Sequence of chain 1.A:
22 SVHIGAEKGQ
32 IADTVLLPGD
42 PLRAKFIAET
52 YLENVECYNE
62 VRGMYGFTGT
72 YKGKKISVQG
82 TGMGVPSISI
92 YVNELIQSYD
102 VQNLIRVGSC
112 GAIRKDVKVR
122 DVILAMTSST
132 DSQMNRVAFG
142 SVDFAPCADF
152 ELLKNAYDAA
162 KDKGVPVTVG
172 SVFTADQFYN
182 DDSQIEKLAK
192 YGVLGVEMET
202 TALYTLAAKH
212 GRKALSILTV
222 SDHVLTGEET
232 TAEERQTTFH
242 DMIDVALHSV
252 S

Binding-site contacts:
Ligand atom C8 contacts residue VAL197 of chain 1.A at 4.0 Å (hydrophobic).
Ligand atom C2' contacts residue PO41 of chain 1.C at 3.9 Å.
Ligand atom O3' contacts residue GLU200 of chain 1.A at 2.7 Å (salt-bridge).
Ligand atom C1' contacts residue SER110 of chain 1.A at 3.3 Å.
Ligand atom C2 contacts residue VAL197 of chain 1.A at 3.6 Å (hydrophobic).
Ligand atom O3' contacts residue MET84 of chain 1.A at 3.8 Å.
Ligand atom C6 contacts residue PHE179 of chain 1.A at 3.7 Å (hydrophobic).
Ligand atom N2 contacts residue MET199 of chain 1.A at 3.6 Å.
Ligand atom C2' contacts residue MET199 of chain 1.A at 3.7 Å (hydrophobic).
Ligand atom N3 contacts residue VAL197 of chain 1.A at 3.5 Å (h-bond).
Ligand atom C1' contacts residue VAL197 of chain 1.A at 3.7 Å (hydrophobic).
Ligand atom N3 contacts residue GLU198 of chain 1.A at 3.9 Å.
Ligand atom N7 contacts residue GLY112 of chain 1.A at 3.6 Å (h-bond).
Ligand atom C8 contacts residue SER222 of chain 1.A at 3.7 Å.
Ligand atom C4 contacts residue VAL197 of chain 1.A at 3.3 Å (hydrophobic).
Ligand atom C5 contacts residue PHE179 of chain 1.A at 3.5 Å (hydrophobic).
Ligand atom N3 contacts residue PHE179 of chain 1.A at 3.8 Å.
Ligand atom N3 contacts residue MET199 of chain 1.A at 3.8 Å.
Ligand atom C3' contacts residue ARG107 of chain 1.A at 3.8 Å.
Ligand atom C3' contacts residue PO41 of chain 1.C at 2.9 Å.
Ligand atom C5 contacts residue VAL197 of chain 1.A at 3.9 Å (hydrophobic).
Ligand atom C3' contacts residue MET199 of chain 1.A at 3.8 Å (hydrophobic).
Ligand atom N9 contacts residue VAL197 of chain 1.A at 3.4 Å (h-bond).
Ligand atom N1 contacts residue PHE179 of chain 1.A at 3.7 Å.
Ligand atom O6 contacts residue VAL225 of chain 1.A at 3.8 Å.
Ligand atom C8 contacts residue GLY112 of chain 1.A at 3.4 Å.
Ligand atom C6 contacts residue VAL197 of chain 1.A at 3.9 Å (hydrophobic).
Ligand atom C8 contacts residue CYS111 of chain 1.A at 3.6 Å (hydrophobic).
Ligand atom N2 contacts residue VAL197 of chain 1.A at 3.4 Å.
Ligand atom C3' contacts residue GLU200 of chain 1.A at 3.1 Å.
Ligand atom C2 contacts residue PHE179 of chain 1.A at 3.6 Å (hydrophobic).
Ligand atom C1' contacts residue CYS111 of chain 1.A at 3.8 Å (hydrophobic).
Ligand atom N2 contacts residue PHE179 of chain 1.A at 3.8 Å.
Ligand atom N9 contacts residue GLY112 of chain 1.A at 3.9 Å.
Ligand atom C4 contacts residue PHE179 of chain 1.A at 3.7 Å (hydrophobic).
Ligand atom N1 contacts residue VAL197 of chain 1.A at 3.9 Å.
Ligand atom O1' contacts residue PO41 of chain 1.C at 3.6 Å.
Ligand atom N2 contacts residue ALA176 of chain 1.A at 3.5 Å.
Ligand atom O3' contacts residue PO41 of chain 1.C at 2.7 Å (h-bond).
Ligand atom C1' contacts residue GLU198 of chain 1.A at 3.7 Å.

This small molecule binds to this protein.
Small molecule (SMILES): Nc1nc2c(ncn2COCCO)c(=O)[nH]1